The small molecule below binds the protein below.
Small molecule (SMILES): CC(=O)N[C@@H]1[C@@H](O)[C@H](O)[C@@H](CO)O[C@H]1O

Sequence of chain 1.A:
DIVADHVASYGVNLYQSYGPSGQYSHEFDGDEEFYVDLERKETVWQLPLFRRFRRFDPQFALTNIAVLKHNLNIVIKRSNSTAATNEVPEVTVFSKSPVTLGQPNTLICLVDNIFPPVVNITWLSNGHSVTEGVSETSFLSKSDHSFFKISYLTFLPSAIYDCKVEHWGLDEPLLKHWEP

Binding-site contacts:
Ligand atom C7 contacts residue ASN121 of chain 1.A at 3.6 Å.
Ligand atom N2 contacts residue ASN121 of chain 1.A at 2.8 Å (h-bond).
Ligand atom C1 contacts residue GLU169 of chain 1.A at 4.1 Å.
Ligand atom O7 contacts residue GLU169 of chain 1.A at 3.5 Å.
Ligand atom C8 contacts residue VAL120 of chain 1.A at 4.2 Å (hydrophobic).
Ligand atom O7 contacts residue TRP171 of chain 1.A at 4.4 Å.
Ligand atom O5 contacts residue ASN121 of chain 1.A at 2.4 Å (h-bond).
Ligand atom C7 contacts residue GLU169 of chain 1.A at 3.9 Å.
Ligand atom C5 contacts residue ASN121 of chain 1.A at 3.7 Å.
Ligand atom C7 contacts residue TRP171 of chain 1.A at 4.4 Å (hydrophobic).
Ligand atom C2 contacts residue GLU169 of chain 1.A at 4.5 Å.
Ligand atom C4 contacts residue ASN121 of chain 1.A at 4.2 Å.
Ligand atom C8 contacts residue HIS170 of chain 1.A at 4.2 Å.
Ligand atom C8 contacts residue GLU169 of chain 1.A at 3.6 Å.
Ligand atom O7 contacts residue HIS170 of chain 1.A at 4.0 Å.
Ligand atom O5 contacts residue GLU169 of chain 1.A at 3.8 Å.
Ligand atom C8 contacts residue VAL119 of chain 1.A at 3.8 Å (hydrophobic).
Ligand atom O7 contacts residue ASN121 of chain 1.A at 4.0 Å.
Ligand atom C8 contacts residue TRP171 of chain 1.A at 4.0 Å (hydrophobic).
Ligand atom C1 contacts residue ASN121 of chain 1.A at 1.4 Å.
Ligand atom C8 contacts residue ASN121 of chain 1.A at 4.2 Å.
Ligand atom C2 contacts residue ASN121 of chain 1.A at 2.4 Å.
Ligand atom C3 contacts residue ASN121 of chain 1.A at 3.8 Å.
Ligand atom O6 contacts residue GLU169 of chain 1.A at 4.4 Å.